Sequence of chain 1.A:
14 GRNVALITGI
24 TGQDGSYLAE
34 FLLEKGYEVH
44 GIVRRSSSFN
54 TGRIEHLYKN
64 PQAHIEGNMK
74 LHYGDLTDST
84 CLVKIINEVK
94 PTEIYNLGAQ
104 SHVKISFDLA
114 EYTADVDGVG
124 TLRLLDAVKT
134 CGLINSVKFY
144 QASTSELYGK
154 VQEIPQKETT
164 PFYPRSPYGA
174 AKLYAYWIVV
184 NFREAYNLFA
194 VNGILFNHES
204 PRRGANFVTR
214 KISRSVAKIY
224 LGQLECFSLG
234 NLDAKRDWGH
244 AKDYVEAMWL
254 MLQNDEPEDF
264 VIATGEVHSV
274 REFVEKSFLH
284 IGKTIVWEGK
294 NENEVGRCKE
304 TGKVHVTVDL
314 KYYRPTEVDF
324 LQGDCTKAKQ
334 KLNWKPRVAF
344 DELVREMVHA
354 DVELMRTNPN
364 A

The small molecule below binds the protein below.
Small molecule (SMILES): C[C@@H]1O[C@H](OP(=O)(O)OP(=O)(O)OC[C@H]2O[C@@H](n3cnc4c(=O)[nH]c(N)nc43)[C@H](O)[C@@H]2O)[C@@H](O)[C@H](O)[C@@H]1O

Sequence of chain 1.B:
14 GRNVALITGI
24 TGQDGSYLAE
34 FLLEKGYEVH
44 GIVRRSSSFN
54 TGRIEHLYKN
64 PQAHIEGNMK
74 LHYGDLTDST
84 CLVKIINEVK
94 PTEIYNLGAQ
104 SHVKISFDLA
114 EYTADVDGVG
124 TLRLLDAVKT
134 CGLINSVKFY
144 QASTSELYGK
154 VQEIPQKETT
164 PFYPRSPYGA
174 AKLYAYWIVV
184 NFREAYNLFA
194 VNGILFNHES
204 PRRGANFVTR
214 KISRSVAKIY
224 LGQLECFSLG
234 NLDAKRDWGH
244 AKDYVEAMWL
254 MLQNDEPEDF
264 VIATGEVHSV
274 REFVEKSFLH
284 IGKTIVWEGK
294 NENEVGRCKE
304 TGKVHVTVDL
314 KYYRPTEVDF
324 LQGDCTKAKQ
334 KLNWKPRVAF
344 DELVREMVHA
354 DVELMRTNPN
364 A

Binding-site contacts:
Ligand atom C6 contacts residue TYR61 of chain 1.A at 3.6 Å (hydrophobic).
Ligand atom O3' contacts residue ARG217 of chain 1.B at 2.8 Å (salt-bridge).
Ligand atom C5 contacts residue HIS67 of chain 1.A at 3.6 Å.
Ligand atom O2X contacts residue ASN209 of chain 1.B at 3.0 Å (h-bond).
Ligand atom C2 contacts residue HIS67 of chain 1.A at 3.3 Å.
Ligand atom N3 contacts residue PHE52 of chain 1.A at 3.5 Å.
Ligand atom N1 contacts residue THR54 of chain 1.A at 3.5 Å (h-bond).
Ligand atom C5 contacts residue PHE52 of chain 1.A at 3.6 Å (hydrophobic).
Ligand atom O6 contacts residue TYR61 of chain 1.A at 2.7 Å (h-bond).
Ligand atom O4 contacts residue GLU69 of chain 1.A at 2.5 Å (salt-bridge).
Ligand atom O5 contacts residue TYR76 of chain 1.A at 3.4 Å (h-bond).
Ligand atom C4' contacts residue ALA208 of chain 1.B at 3.4 Å (hydrophobic).
Ligand atom O3P contacts residue LYS214 of chain 1.B at 2.8 Å (salt-bridge).
Ligand atom C4A contacts residue TYR61 of chain 1.A at 3.5 Å (hydrophobic).
Ligand atom O3 contacts residue TYR61 of chain 1.A at 3.4 Å.
Ligand atom N9 contacts residue PHE52 of chain 1.A at 3.4 Å.
Ligand atom N9 contacts residue HIS67 of chain 1.A at 3.6 Å.
Ligand atom O3 contacts residue HIS67 of chain 1.A at 3.0 Å (h-bond).
Ligand atom C3 contacts residue TYR61 of chain 1.A at 3.6 Å (hydrophobic).
Ligand atom O2X contacts residue TYR76 of chain 1.A at 2.5 Å (h-bond).
Ligand atom O4' contacts residue PHE52 of chain 1.A at 3.4 Å.
Ligand atom C4 contacts residue PHE52 of chain 1.A at 3.3 Å (hydrophobic).
Ligand atom C4A contacts residue GLU69 of chain 1.A at 3.3 Å.
Ligand atom C4 contacts residue HIS67 of chain 1.A at 3.4 Å.
Ligand atom N3 contacts residue HIS67 of chain 1.A at 3.2 Å.
Ligand atom C6A contacts residue LEU74 of chain 1.A at 3.5 Å (hydrophobic).
Ligand atom N7 contacts residue TYR61 of chain 1.A at 3.5 Å (h-bond).
Ligand atom O6 contacts residue THR54 of chain 1.A at 2.6 Å (h-bond).
Ligand atom C5' contacts residue ALA208 of chain 1.B at 3.5 Å (hydrophobic).
Ligand atom C6 contacts residue THR54 of chain 1.A at 3.4 Å.
Ligand atom O3 contacts residue GLU69 of chain 1.A at 3.5 Å.
Ligand atom N2 contacts residue HIS67 of chain 1.A at 3.5 Å (h-bond).
Ligand atom N7 contacts residue PHE52 of chain 1.A at 3.4 Å.
Ligand atom O1P contacts residue TYR315 of chain 1.B at 2.7 Å (h-bond).
Ligand atom O3P contacts residue TYR315 of chain 1.B at 3.2 Å.
Ligand atom C8 contacts residue PHE52 of chain 1.A at 3.4 Å (hydrophobic).
Ligand atom N2 contacts residue ALA364 of chain 1.B at 3.0 Å (h-bond).
Ligand atom O2' contacts residue ARG217 of chain 1.B at 3.4 Å (salt-bridge).
Ligand atom O2P contacts residue ASN209 of chain 1.B at 3.4 Å.
Ligand atom O2' contacts residue HIS67 of chain 1.A at 2.8 Å (h-bond).